The protein below binds the small molecule below.
Small molecule (SMILES): OC[C@H]1O[C@H](O)[C@H](O)[C@@H]1O

Binding-site contacts:
Ligand atom O5 contacts residue GLU175 of chain 2.A at 2.7 Å (salt-bridge).
Ligand atom O1 contacts residue PHE176 of chain 2.A at 3.5 Å.
Ligand atom O4 contacts residue ASN177 of chain 2.A at 4.2 Å.
Ligand atom O5 contacts residue PHE176 of chain 2.A at 4.1 Å.
Ligand atom O4 contacts residue PHE176 of chain 2.A at 3.7 Å.
Ligand atom O2 contacts residue CA1 of chain 2.C at 2.7 Å.
Ligand atom C3 contacts residue ASN177 of chain 2.A at 4.0 Å.
Ligand atom O3 contacts residue ASP25 of chain 2.A at 3.9 Å.
Ligand atom C4 contacts residue MET161 of chain 2.A at 3.8 Å (hydrophobic).
Ligand atom C2 contacts residue CA1 of chain 2.C at 3.8 Å.
Ligand atom C5 contacts residue GLU175 of chain 2.A at 3.4 Å.
Ligand atom O2 contacts residue ASP25 of chain 2.A at 2.8 Å (salt-bridge).
Ligand atom O1 contacts residue ASN50 of chain 2.A at 2.6 Å (h-bond).
Ligand atom O3 contacts residue ASN177 of chain 2.A at 3.0 Å (h-bond).
Ligand atom C5 contacts residue ASN169 of chain 2.A at 3.8 Å.
Ligand atom O2 contacts residue ASP26 of chain 2.A at 3.4 Å (salt-bridge).
Ligand atom C4 contacts residue GLU175 of chain 2.A at 3.4 Å.
Ligand atom O5 contacts residue MET161 of chain 2.A at 4.2 Å.
Ligand atom C2 contacts residue ASP25 of chain 2.A at 3.4 Å.
Ligand atom C3 contacts residue CA1 of chain 2.C at 3.8 Å.
Ligand atom C3 contacts residue HIS251 of chain 2.A at 4.0 Å.
Ligand atom C3 contacts residue ASP252 of chain 2.A at 3.4 Å.
Ligand atom C5 contacts residue HIS251 of chain 2.A at 3.6 Å.
Ligand atom O4 contacts residue GLU175 of chain 2.A at 4.0 Å.
Ligand atom C4 contacts residue ASN177 of chain 2.A at 3.8 Å.
Ligand atom C1 contacts residue ASN50 of chain 2.A at 3.7 Å.
Ligand atom C3 contacts residue MET161 of chain 2.A at 3.8 Å (hydrophobic).
Ligand atom O3 contacts residue THR135 of chain 2.A at 3.1 Å (h-bond).
Ligand atom C5 contacts residue MET161 of chain 2.A at 3.6 Å (hydrophobic).
Ligand atom O3 contacts residue CA1 of chain 2.C at 2.7 Å.
Ligand atom O2 contacts residue ASN50 of chain 2.A at 2.9 Å (h-bond).
Ligand atom C2 contacts residue HIS251 of chain 2.A at 4.2 Å.
Ligand atom O5 contacts residue ASN169 of chain 2.A at 2.7 Å (h-bond).
Ligand atom C2 contacts residue ASN50 of chain 2.A at 4.1 Å.
Ligand atom C3 contacts residue ASP25 of chain 2.A at 3.4 Å.
Ligand atom O3 contacts residue ASP252 of chain 2.A at 2.8 Å (salt-bridge).
Ligand atom O3 contacts residue MET161 of chain 2.A at 3.6 Å.
Ligand atom O5 contacts residue LEU200 of chain 2.A at 3.9 Å.
Ligand atom C1 contacts residue PHE176 of chain 2.A at 4.2 Å (hydrophobic).
Ligand atom O2 contacts residue ASP252 of chain 2.A at 3.5 Å (salt-bridge).

Sequence of chain 2.A:
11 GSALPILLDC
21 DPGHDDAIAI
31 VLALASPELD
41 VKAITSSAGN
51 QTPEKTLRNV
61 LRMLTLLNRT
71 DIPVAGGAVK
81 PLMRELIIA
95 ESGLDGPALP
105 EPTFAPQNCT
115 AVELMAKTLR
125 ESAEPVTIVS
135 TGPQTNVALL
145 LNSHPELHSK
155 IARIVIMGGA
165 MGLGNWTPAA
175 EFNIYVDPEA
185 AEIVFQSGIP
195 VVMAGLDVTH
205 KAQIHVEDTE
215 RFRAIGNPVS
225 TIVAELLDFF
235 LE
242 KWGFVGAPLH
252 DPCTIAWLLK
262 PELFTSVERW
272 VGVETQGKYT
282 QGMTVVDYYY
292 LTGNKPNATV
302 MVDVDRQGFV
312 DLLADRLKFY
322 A